Binding-site contacts:
Ligand atom CAZ contacts residue ILE58 of chain 1.I at 3.5 Å (hydrophobic).
Ligand atom OAD contacts residue TYR61 of chain 1.I at 3.4 Å.
Ligand atom NAQ contacts residue HIS59 of chain 1.I at 2.9 Å (h-bond).
Ligand atom NAP contacts residue ARG56 of chain 1.I at 2.6 Å (salt-bridge).
Ligand atom CAL contacts residue PRO48 of chain 1.I at 3.1 Å (hydrophobic).
Ligand atom CBC contacts residue HIS59 of chain 1.I at 3.4 Å.
Ligand atom CAB contacts residue ARG56 of chain 1.I at 3.8 Å.
Ligand atom CAK contacts residue TYR47 of chain 1.I at 3.8 Å (hydrophobic).
Ligand atom C contacts residue TYR61 of chain 1.I at 3.7 Å (hydrophobic).
Ligand atom CAL contacts residue ARG56 of chain 1.I at 3.4 Å.
Ligand atom CBC contacts residue TYR47 of chain 1.I at 3.8 Å (hydrophobic).
Ligand atom CBA contacts residue HIS64 of chain 1.I at 3.8 Å.
Ligand atom CA contacts residue TRP37 of chain 1.I at 3.7 Å (hydrophobic).
Ligand atom CAO contacts residue TYR47 of chain 1.I at 3.3 Å (hydrophobic).
Ligand atom CAK contacts residue ILE58 of chain 1.I at 3.4 Å (hydrophobic).
Ligand atom CAY contacts residue ILE58 of chain 1.I at 3.8 Å (hydrophobic).
Ligand atom CB contacts residue TRP37 of chain 1.I at 3.4 Å (hydrophobic).
Ligand atom CAL contacts residue PRO35 of chain 1.I at 3.7 Å (hydrophobic).
Ligand atom CB contacts residue TYR47 of chain 1.I at 3.7 Å (hydrophobic).
Ligand atom CAN contacts residue HIS59 of chain 1.I at 3.4 Å.
Ligand atom CBA contacts residue SER60 of chain 1.I at 3.8 Å.
Ligand atom NBD contacts residue TYR47 of chain 1.I at 3.4 Å (h-bond).
Ligand atom OAG contacts residue HIS64 of chain 1.I at 2.8 Å (h-bond).
Ligand atom CAU contacts residue HIS59 of chain 1.I at 3.6 Å.
Ligand atom CAX contacts residue ILE58 of chain 1.I at 3.8 Å (hydrophobic).
Ligand atom CAI contacts residue HIS59 of chain 1.I at 3.7 Å.
Ligand atom NBD contacts residue TYR61 of chain 1.I at 3.7 Å.
Ligand atom OAE contacts residue TYR47 of chain 1.I at 2.6 Å (h-bond).
Ligand atom CAN contacts residue TRP66 of chain 1.I at 3.5 Å (hydrophobic).
Ligand atom CAN contacts residue TYR47 of chain 1.I at 3.7 Å (hydrophobic).
Ligand atom CAX contacts residue ARG56 of chain 1.I at 3.6 Å.
Ligand atom NAP contacts residue PRO48 of chain 1.I at 3.7 Å.
Ligand atom SAS contacts residue PHE25 of chain 1.I at 3.7 Å.
Ligand atom CAU contacts residue TYR47 of chain 1.I at 3.4 Å (hydrophobic).
Ligand atom O contacts residue TYR61 of chain 1.I at 3.8 Å.
Ligand atom OAG contacts residue TYR61 of chain 1.I at 3.6 Å.
Ligand atom CAY contacts residue TYR47 of chain 1.I at 3.7 Å (hydrophobic).
Ligand atom CBA contacts residue TRP66 of chain 1.I at 3.5 Å (hydrophobic).
Ligand atom OAG contacts residue SER60 of chain 1.I at 2.7 Å (h-bond).
Ligand atom CAO contacts residue TRP37 of chain 1.I at 3.5 Å (hydrophobic).

Sequence of chain 1.I:
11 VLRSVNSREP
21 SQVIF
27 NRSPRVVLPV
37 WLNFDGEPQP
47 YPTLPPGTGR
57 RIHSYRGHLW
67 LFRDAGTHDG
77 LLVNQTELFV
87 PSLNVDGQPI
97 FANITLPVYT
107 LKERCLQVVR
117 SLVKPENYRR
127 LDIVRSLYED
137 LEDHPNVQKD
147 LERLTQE

The small molecule below binds the protein below.
Small molecule (SMILES): CC(=O)N[C@@H](C)C(=O)N1C[C@H](O)C[C@H]1C(=O)NCc1ccc(-c2scnc2C)cc1